This small molecule binds to this protein.
Small molecule (SMILES): Cc1nc2c(cc(C)n2Cc2cnn(C)c2)c(-c2ccc(Cl)cc2)c1[C@H](OC(C)(C)C)C(=O)O

Binding-site contacts:
Ligand atom C06 contacts residue THR125 of chain 1.A at 3.7 Å.
Ligand atom O01 contacts residue GLU121 of chain 1.A at 2.7 Å (salt-bridge).
Ligand atom C02 contacts residue HIS122 of chain 1.A at 3.9 Å.
Ligand atom C02 contacts residue GLU121 of chain 1.A at 3.5 Å.
Ligand atom O01 contacts residue THR125 of chain 1.A at 4.4 Å.
Ligand atom CL32 contacts residue MET129 of chain 1.A at 4.1 Å.
Ligand atom C12 contacts residue HIS122 of chain 1.A at 3.5 Å.
Ligand atom O03 contacts residue THR125 of chain 1.A at 2.8 Å (h-bond).
Ligand atom O03 contacts residue HIS122 of chain 1.A at 2.9 Å (h-bond).
Ligand atom O01 contacts residue HIS122 of chain 1.A at 4.1 Å.
Ligand atom C02 contacts residue ALA120 of chain 1.A at 4.2 Å (hydrophobic).
Ligand atom O05 contacts residue THR125 of chain 1.A at 3.3 Å (h-bond).
Ligand atom C09 contacts residue LYS124 of chain 1.A at 3.9 Å.
Ligand atom O03 contacts residue GLU121 of chain 1.A at 3.4 Å (salt-bridge).
Ligand atom C33 contacts residue GLN119 of chain 1.A at 4.2 Å.
Ligand atom C33 contacts residue MET129 of chain 1.A at 4.2 Å (hydrophobic).
Ligand atom C12 contacts residue GLU121 of chain 1.A at 3.6 Å.
Ligand atom C02 contacts residue THR125 of chain 1.A at 3.5 Å.
Ligand atom C04 contacts residue THR125 of chain 1.A at 3.5 Å.
Ligand atom C09 contacts residue THR125 of chain 1.A at 3.7 Å.
Ligand atom C34 contacts residue GLN119 of chain 1.A at 4.3 Å.
Ligand atom O01 contacts residue ALA120 of chain 1.A at 3.4 Å.
Ligand atom C31 contacts residue THR125 of chain 1.A at 4.4 Å.
Ligand atom C34 contacts residue THR125 of chain 1.A at 3.9 Å.
Ligand atom O03 contacts residue ALA120 of chain 1.A at 4.1 Å.
Ligand atom C07 contacts residue THR125 of chain 1.A at 3.5 Å.
Ligand atom O05 contacts residue HIS122 of chain 1.A at 3.7 Å.
Ligand atom C09 contacts residue HIS122 of chain 1.A at 4.3 Å.
Ligand atom C33 contacts residue THR125 of chain 1.A at 3.7 Å.

Sequence of chain 1.A:
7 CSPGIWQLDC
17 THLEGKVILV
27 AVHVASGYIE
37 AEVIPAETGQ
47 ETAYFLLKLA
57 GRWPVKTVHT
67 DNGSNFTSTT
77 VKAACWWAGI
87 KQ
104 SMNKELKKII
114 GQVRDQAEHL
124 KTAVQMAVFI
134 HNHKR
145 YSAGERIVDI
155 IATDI